Sequence of chain 3.E:
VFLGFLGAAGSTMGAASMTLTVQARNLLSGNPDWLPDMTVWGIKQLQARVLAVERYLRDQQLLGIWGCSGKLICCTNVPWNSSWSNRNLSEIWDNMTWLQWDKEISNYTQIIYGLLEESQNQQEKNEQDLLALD

The protein below binds the small molecule below.
Small molecule (SMILES): CC(=O)N[C@H]1[C@H](O[C@H]2[C@H](O)[C@@H](NC(C)=O)CO[C@@H]2CO)O[C@H](CO)[C@@H](O[C@@H]2O[C@H](CO[C@H]3O[C@H](CO[C@H]4O[C@H](CO)[C@@H](O)[C@H](O)[C@@H]4O)[C@@H](O)[C@H](O[C@H]4O[C@H](CO)[C@@H](O)[C@H](O)[C@@H]4O)[C@@H]3O)[C@@H](O)[C@H](O[C@H]3O[C@H](CO)[C@@H](O)[C@H](O)[C@@H]3O)[C@@H]2O)[C@@H]1O

Binding-site contacts:
Ligand atom C5 contacts residue GLY112 of chain 3.A at 3.6 Å.
Ligand atom O2 contacts residue GLY112 of chain 3.A at 2.8 Å (h-bond).
Ligand atom C5 contacts residue ASN58 of chain 3.D at 3.6 Å.
Ligand atom C2 contacts residue GLY112 of chain 3.A at 3.7 Å.
Ligand atom O6 contacts residue ASN59 of chain 3.A at 2.6 Å (h-bond).
Ligand atom C8 contacts residue ARG110 of chain 3.A at 3.7 Å.
Ligand atom C8 contacts residue PHE31 of chain 3.A at 3.5 Å (hydrophobic).
Ligand atom O4 contacts residue ASP57 of chain 3.A at 2.5 Å (salt-bridge).
Ligand atom C5 contacts residue ARG110 of chain 3.A at 3.1 Å.
Ligand atom C6 contacts residue GLY112 of chain 3.A at 3.4 Å.
Ligand atom C8 contacts residue SER17 of chain 3.E at 3.3 Å.
Ligand atom C7 contacts residue SER17 of chain 3.E at 3.2 Å.
Ligand atom C2 contacts residue ASN58 of chain 3.D at 2.5 Å.
Ligand atom O7 contacts residue SER52 of chain 3.A at 3.6 Å.
Ligand atom C7 contacts residue HIS33 of chain 3.A at 3.3 Å.
Ligand atom C6 contacts residue ASN30 of chain 3.A at 3.4 Å.
Ligand atom O6 contacts residue PHE31 of chain 3.A at 2.9 Å (h-bond).
Ligand atom O6 contacts residue ASP57 of chain 3.A at 2.5 Å (salt-bridge).
Ligand atom O5 contacts residue ASN58 of chain 3.D at 2.3 Å (h-bond).
Ligand atom C6 contacts residue ASN59 of chain 3.A at 3.2 Å.
Ligand atom O5 contacts residue ARG110 of chain 3.A at 3.0 Å (salt-bridge).
Ligand atom C1 contacts residue ARG110 of chain 3.A at 3.5 Å.
Ligand atom N2 contacts residue HIS33 of chain 3.A at 3.2 Å (h-bond).
Ligand atom O6 contacts residue ARG110 of chain 3.A at 2.7 Å (salt-bridge).
Ligand atom O6 contacts residue GLY112 of chain 3.A at 3.3 Å.
Ligand atom C1 contacts residue ASN58 of chain 3.D at 1.4 Å.
Ligand atom O2 contacts residue THR115 of chain 3.A at 3.4 Å.
Ligand atom C6 contacts residue ASP57 of chain 3.A at 3.7 Å.
Ligand atom N2 contacts residue ASN58 of chain 3.D at 2.9 Å (h-bond).
Ligand atom C5 contacts residue TYR54 of chain 3.A at 3.6 Å (hydrophobic).
Ligand atom O4 contacts residue HIS95 of chain 3.B at 3.2 Å.
Ligand atom C6 contacts residue PHE31 of chain 3.A at 3.5 Å (hydrophobic).
Ligand atom O7 contacts residue HIS33 of chain 3.A at 3.7 Å.
Ligand atom O7 contacts residue SER17 of chain 3.E at 2.4 Å (h-bond).
Ligand atom O6 contacts residue SER113 of chain 3.A at 2.5 Å (h-bond).
Ligand atom C7 contacts residue ASN58 of chain 3.D at 3.2 Å.
Ligand atom O4 contacts residue TYR54 of chain 3.A at 3.7 Å.
Ligand atom C4 contacts residue ASP57 of chain 3.A at 3.6 Å.
Ligand atom O7 contacts residue ASN58 of chain 3.D at 3.0 Å (h-bond).
Ligand atom O3 contacts residue HIS33 of chain 3.A at 3.1 Å (h-bond).

Sequence of chain 3.A:
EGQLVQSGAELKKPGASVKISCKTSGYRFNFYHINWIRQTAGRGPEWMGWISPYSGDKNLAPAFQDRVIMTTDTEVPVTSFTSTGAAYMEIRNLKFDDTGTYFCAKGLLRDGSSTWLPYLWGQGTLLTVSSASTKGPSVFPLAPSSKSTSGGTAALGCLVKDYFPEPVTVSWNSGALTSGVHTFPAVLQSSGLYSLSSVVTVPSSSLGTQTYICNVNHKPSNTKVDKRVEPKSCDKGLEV

Sequence of chain 3.D:
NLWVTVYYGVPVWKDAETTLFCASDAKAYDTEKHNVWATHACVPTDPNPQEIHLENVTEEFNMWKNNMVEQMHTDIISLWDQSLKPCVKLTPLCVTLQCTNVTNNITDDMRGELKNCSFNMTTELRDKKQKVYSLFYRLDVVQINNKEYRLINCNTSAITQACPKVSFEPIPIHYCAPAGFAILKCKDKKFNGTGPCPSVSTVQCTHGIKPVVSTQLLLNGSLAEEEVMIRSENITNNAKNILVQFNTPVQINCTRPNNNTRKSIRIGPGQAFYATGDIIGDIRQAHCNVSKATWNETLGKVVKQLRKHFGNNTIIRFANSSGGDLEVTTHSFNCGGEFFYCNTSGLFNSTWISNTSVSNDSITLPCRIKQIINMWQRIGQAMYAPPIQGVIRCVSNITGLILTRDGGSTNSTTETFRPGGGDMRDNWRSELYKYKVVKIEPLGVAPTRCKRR

Sequence of chain 3.B:
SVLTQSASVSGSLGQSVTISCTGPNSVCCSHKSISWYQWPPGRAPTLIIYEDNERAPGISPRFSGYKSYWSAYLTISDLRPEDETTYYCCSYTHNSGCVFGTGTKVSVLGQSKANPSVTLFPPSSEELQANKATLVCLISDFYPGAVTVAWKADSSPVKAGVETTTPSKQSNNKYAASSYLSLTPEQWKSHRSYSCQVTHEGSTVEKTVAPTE